Binding-site contacts:
Ligand atom C8 contacts residue PHE90 of chain 14.E at 4.4 Å (hydrophobic).
Ligand atom O3 contacts residue ASN67 of chain 14.E at 3.8 Å.
Ligand atom O7 contacts residue ARG89 of chain 14.E at 4.2 Å.
Ligand atom C7 contacts residue ASN67 of chain 14.E at 3.8 Å.
Ligand atom N2 contacts residue ASN67 of chain 14.E at 3.3 Å (h-bond).
Ligand atom C1 contacts residue ASN67 of chain 14.E at 1.4 Å.
Ligand atom C8 contacts residue ASN67 of chain 14.E at 3.6 Å.
Ligand atom O7 contacts residue MET118 of chain 14.E at 3.5 Å.
Ligand atom O7 contacts residue ASN67 of chain 14.E at 4.5 Å.
Ligand atom O5 contacts residue ASN67 of chain 14.E at 2.4 Å (h-bond).
Ligand atom C8 contacts residue MET118 of chain 14.E at 4.1 Å (hydrophobic).
Ligand atom C4 contacts residue ASN67 of chain 14.E at 4.2 Å.
Ligand atom C2 contacts residue ASN67 of chain 14.E at 2.4 Å.
Ligand atom C3 contacts residue ASN67 of chain 14.E at 3.6 Å.
Ligand atom C5 contacts residue ASN67 of chain 14.E at 3.7 Å.
Ligand atom C7 contacts residue MET118 of chain 14.E at 3.8 Å (hydrophobic).

The small molecule below binds the protein below.
Small molecule (SMILES): CC(=O)N[C@@H]1[C@@H](O)[C@H](O)[C@@H](CO)O[C@H]1O

Sequence of chain 14.E:
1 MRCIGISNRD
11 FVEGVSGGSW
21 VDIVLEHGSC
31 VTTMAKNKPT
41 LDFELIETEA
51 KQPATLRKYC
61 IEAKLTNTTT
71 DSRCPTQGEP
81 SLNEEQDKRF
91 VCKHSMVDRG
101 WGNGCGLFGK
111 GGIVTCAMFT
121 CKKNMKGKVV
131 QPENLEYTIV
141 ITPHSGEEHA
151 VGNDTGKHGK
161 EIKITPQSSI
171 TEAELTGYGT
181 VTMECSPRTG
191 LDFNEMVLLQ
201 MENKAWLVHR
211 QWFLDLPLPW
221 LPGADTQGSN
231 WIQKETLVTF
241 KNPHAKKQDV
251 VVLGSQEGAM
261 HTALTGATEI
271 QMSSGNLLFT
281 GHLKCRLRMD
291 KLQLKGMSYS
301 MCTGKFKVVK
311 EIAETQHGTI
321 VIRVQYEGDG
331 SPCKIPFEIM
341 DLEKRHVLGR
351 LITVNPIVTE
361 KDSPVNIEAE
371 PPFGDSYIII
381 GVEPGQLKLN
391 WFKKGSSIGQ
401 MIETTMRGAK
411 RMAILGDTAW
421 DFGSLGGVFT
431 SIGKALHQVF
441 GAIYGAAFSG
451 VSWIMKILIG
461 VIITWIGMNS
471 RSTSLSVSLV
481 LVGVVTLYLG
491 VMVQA